Sequence of chain 1.A:
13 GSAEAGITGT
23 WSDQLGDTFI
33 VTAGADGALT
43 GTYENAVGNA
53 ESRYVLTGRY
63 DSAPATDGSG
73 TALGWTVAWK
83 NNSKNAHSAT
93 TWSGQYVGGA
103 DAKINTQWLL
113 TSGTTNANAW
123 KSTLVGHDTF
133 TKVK

Sequence of chain 1.D:
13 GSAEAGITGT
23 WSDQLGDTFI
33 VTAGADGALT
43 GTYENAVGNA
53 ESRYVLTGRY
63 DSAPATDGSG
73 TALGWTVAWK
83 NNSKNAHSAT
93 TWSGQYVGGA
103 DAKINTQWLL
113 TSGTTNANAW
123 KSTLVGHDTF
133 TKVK

Binding-site contacts:
Ligand atom NAJ contacts residue LEU27 of chain 1.A at 4.0 Å.
Ligand atom CAT contacts residue LEU126 of chain 1.A at 3.9 Å (hydrophobic).
Ligand atom CAI contacts residue TRP122 of chain 1.D at 4.0 Å (hydrophobic).
Ligand atom CAU contacts residue EDN1 of chain 1.J at 2.3 Å.
Ligand atom CAA contacts residue LEU27 of chain 1.A at 3.6 Å (hydrophobic).
Ligand atom NAO contacts residue SER90 of chain 1.A at 3.0 Å (h-bond).
Ligand atom NAE contacts residue ASP29 of chain 1.A at 3.8 Å.
Ligand atom SAG contacts residue TRP81 of chain 1.A at 3.6 Å.
Ligand atom CAH contacts residue LEU112 of chain 1.A at 4.0 Å (hydrophobic).
Ligand atom CAN contacts residue ALA88 of chain 1.A at 3.9 Å (hydrophobic).
Ligand atom CAH contacts residue TRP122 of chain 1.D at 3.8 Å (hydrophobic).
Ligand atom CAC contacts residue TRP110 of chain 1.A at 3.6 Å (hydrophobic).
Ligand atom OAX contacts residue EDN1 of chain 1.J at 2.2 Å (h-bond).
Ligand atom NAO contacts residue ALA88 of chain 1.A at 3.6 Å.
Ligand atom CAA contacts residue ASP130 of chain 1.A at 3.7 Å.
Ligand atom CAK contacts residue LEU112 of chain 1.A at 3.9 Å (hydrophobic).
Ligand atom SAG contacts residue THR92 of chain 1.A at 3.3 Å (h-bond).
Ligand atom CAL contacts residue TRP81 of chain 1.A at 3.8 Å (hydrophobic).
Ligand atom NAB contacts residue ASP130 of chain 1.A at 2.8 Å (salt-bridge).
Ligand atom CAD contacts residue TRP122 of chain 1.D at 3.9 Å (hydrophobic).
Ligand atom CAK contacts residue TRP122 of chain 1.D at 4.0 Å (hydrophobic).
Ligand atom NAJ contacts residue TYR45 of chain 1.A at 3.5 Å (h-bond).
Ligand atom CAQ contacts residue SER90 of chain 1.A at 3.3 Å.
Ligand atom SAG contacts residue TRP94 of chain 1.A at 3.8 Å.
Ligand atom NAJ contacts residue ASP130 of chain 1.A at 3.9 Å.
Ligand atom CAT contacts residue EDN1 of chain 1.J at 3.3 Å.
Ligand atom OAP contacts residue TRP122 of chain 1.D at 3.9 Å.
Ligand atom NAJ contacts residue ASP25 of chain 1.A at 2.7 Å (salt-bridge).
Ligand atom NAJ contacts residue ASP29 of chain 1.A at 2.8 Å (salt-bridge).
Ligand atom CAQ contacts residue ALA88 of chain 1.A at 3.9 Å (hydrophobic).
Ligand atom CAV contacts residue EDN1 of chain 1.J at 1.3 Å.
Ligand atom NAB contacts residue TRP110 of chain 1.A at 4.0 Å.
Ligand atom CAC contacts residue ASP130 of chain 1.A at 3.8 Å.
Ligand atom CAK contacts residue TRP81 of chain 1.A at 3.7 Å (hydrophobic).
Ligand atom CAS contacts residue SER114 of chain 1.A at 3.7 Å.
Ligand atom OAX contacts residue LYS123 of chain 1.D at 3.8 Å.
Ligand atom CAA contacts residue ASP29 of chain 1.A at 3.7 Å.
Ligand atom CAM contacts residue TRP81 of chain 1.A at 3.5 Å (hydrophobic).
Ligand atom CAA contacts residue ASP25 of chain 1.A at 3.8 Å.
Ligand atom CAF contacts residue TRP110 of chain 1.A at 3.4 Å (hydrophobic).

The small molecule below binds the protein below.
Small molecule (SMILES): [H]/N=C1/N[C@H]2[C@H](CS[C@H]2CCCCC(=O)NCCCCCC(=O)O)N1